This small molecule binds to this protein.
Small molecule (SMILES): CC(=O)N[C@@H]1[C@@H](O)[C@H](O)[C@@H](CO)O[C@H]1O

Sequence of chain 1.B:
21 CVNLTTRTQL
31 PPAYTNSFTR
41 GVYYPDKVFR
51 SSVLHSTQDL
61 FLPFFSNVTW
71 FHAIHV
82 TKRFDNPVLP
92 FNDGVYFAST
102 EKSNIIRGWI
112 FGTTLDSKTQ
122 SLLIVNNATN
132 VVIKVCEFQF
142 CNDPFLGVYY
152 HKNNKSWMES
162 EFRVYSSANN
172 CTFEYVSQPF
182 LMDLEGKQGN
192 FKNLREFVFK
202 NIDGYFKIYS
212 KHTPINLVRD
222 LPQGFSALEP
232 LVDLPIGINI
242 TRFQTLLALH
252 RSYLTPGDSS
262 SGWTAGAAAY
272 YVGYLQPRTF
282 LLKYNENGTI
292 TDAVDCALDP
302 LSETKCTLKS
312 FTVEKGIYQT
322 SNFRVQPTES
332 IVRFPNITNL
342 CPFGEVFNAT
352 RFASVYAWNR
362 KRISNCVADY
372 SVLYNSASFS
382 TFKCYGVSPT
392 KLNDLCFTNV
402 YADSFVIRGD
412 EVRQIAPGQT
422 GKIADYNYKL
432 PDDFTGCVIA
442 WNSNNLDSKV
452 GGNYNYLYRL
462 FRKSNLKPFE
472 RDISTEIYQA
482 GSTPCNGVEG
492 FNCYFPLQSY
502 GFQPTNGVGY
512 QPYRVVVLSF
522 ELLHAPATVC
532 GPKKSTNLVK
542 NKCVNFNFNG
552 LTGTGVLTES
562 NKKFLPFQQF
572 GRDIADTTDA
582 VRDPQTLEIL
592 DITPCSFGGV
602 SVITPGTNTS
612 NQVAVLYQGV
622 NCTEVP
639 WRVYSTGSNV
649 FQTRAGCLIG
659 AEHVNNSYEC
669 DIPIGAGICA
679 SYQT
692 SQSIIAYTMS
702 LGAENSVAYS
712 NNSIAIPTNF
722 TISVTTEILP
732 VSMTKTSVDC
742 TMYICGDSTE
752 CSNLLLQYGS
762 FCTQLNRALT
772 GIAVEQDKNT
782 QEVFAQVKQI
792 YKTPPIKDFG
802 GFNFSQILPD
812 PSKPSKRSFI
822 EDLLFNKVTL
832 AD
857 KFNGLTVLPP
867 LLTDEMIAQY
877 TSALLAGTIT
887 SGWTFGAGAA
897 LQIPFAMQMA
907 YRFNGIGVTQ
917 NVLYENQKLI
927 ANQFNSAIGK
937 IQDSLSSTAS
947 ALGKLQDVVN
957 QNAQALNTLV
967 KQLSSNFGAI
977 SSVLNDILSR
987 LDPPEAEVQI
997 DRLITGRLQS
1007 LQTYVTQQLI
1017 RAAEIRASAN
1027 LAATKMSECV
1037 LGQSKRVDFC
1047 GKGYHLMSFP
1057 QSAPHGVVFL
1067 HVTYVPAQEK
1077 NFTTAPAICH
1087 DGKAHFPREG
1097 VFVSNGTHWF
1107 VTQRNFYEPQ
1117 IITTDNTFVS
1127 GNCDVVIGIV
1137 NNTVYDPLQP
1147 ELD

Binding-site contacts:
Ligand atom C7 contacts residue ASN170 of chain 1.B at 4.0 Å.
Ligand atom C2 contacts residue ASN170 of chain 1.B at 2.6 Å.
Ligand atom C8 contacts residue ASN170 of chain 1.B at 3.9 Å.
Ligand atom C8 contacts residue ASN171 of chain 1.B at 4.0 Å.
Ligand atom C1 contacts residue ASN170 of chain 1.B at 1.5 Å.
Ligand atom C3 contacts residue ASN170 of chain 1.B at 3.9 Å.
Ligand atom C7 contacts residue ASN171 of chain 1.B at 4.2 Å.
Ligand atom C2 contacts residue ASN171 of chain 1.B at 4.3 Å.
Ligand atom C5 contacts residue ASN170 of chain 1.B at 3.7 Å.
Ligand atom N2 contacts residue ASN170 of chain 1.B at 3.0 Å (h-bond).
Ligand atom O5 contacts residue ASN170 of chain 1.B at 2.4 Å (h-bond).
Ligand atom N2 contacts residue ASN171 of chain 1.B at 3.4 Å (h-bond).
Ligand atom C1 contacts residue ASN171 of chain 1.B at 4.2 Å.
Ligand atom C4 contacts residue ASN170 of chain 1.B at 4.4 Å.